This protein binds this small molecule.
Small molecule (SMILES): CC(=O)N[C@@H](Cc1cc(F)cc(F)c1)[C@H](O)CNC1(c2cccc(-n3cccn3)c2)CCCCC1

Sequence of chain 2.A:
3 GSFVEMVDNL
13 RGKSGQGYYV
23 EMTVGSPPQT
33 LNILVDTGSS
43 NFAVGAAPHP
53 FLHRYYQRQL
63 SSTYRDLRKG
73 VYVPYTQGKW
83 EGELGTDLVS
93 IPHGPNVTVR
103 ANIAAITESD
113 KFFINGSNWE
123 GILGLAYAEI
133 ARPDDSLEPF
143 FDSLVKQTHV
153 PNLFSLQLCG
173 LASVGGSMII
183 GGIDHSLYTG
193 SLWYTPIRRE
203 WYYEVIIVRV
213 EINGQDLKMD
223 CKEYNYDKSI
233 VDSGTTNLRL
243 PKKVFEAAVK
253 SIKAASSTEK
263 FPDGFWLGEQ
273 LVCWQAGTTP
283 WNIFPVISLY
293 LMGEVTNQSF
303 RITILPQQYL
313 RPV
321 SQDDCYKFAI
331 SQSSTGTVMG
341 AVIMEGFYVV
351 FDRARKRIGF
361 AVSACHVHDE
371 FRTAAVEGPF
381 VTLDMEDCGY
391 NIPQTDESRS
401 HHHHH

Binding-site contacts:
Ligand atom O25 contacts residue TYR77 of chain 2.A at 3.2 Å.
Ligand atom F33 contacts residue TRP121 of chain 2.A at 3.3 Å.
Ligand atom C22 contacts residue ILE132 of chain 2.A at 3.7 Å (hydrophobic).
Ligand atom C26 contacts residue ASP38 of chain 2.A at 3.3 Å.
Ligand atom C2 contacts residue THR78 of chain 2.A at 3.5 Å.
Ligand atom C18 contacts residue TYR77 of chain 2.A at 3.7 Å (hydrophobic).
Ligand atom C13 contacts residue THR78 of chain 2.A at 3.7 Å.
Ligand atom F34 contacts residue PHE114 of chain 2.A at 3.2 Å.
Ligand atom C9 contacts residue ILE232 of chain 2.A at 3.7 Å (hydrophobic).
Ligand atom C17 contacts residue PRO76 of chain 2.A at 3.3 Å (hydrophobic).
Ligand atom C8 contacts residue ASP234 of chain 2.A at 3.5 Å.
Ligand atom O35 contacts residue SER41 of chain 2.A at 3.7 Å.
Ligand atom C24 contacts residue PRO76 of chain 2.A at 3.3 Å (hydrophobic).
Ligand atom C9 contacts residue TYR204 of chain 2.A at 3.5 Å (hydrophobic).
Ligand atom C32 contacts residue TYR77 of chain 2.A at 3.5 Å (hydrophobic).
Ligand atom C15 contacts residue GLY40 of chain 2.A at 3.4 Å.
Ligand atom C10 contacts residue TYR204 of chain 2.A at 3.7 Å (hydrophobic).
Ligand atom C9 contacts residue ASP234 of chain 2.A at 3.7 Å.
Ligand atom O35 contacts residue ASP38 of chain 2.A at 2.4 Å (salt-bridge).
Ligand atom F34 contacts residue GLY80 of chain 2.A at 3.6 Å.
Ligand atom N3 contacts residue GLY236 of chain 2.A at 3.1 Å (h-bond).
Ligand atom C15 contacts residue TYR204 of chain 2.A at 3.6 Å (hydrophobic).
Ligand atom C16 contacts residue TYR204 of chain 2.A at 3.7 Å (hydrophobic).
Ligand atom C6 contacts residue ASP234 of chain 2.A at 3.4 Å.
Ligand atom N7 contacts residue GLY40 of chain 2.A at 3.3 Å (h-bond).
Ligand atom N7 contacts residue ASP234 of chain 2.A at 2.8 Å (salt-bridge).
Ligand atom C5 contacts residue ASP38 of chain 2.A at 3.3 Å.
Ligand atom O25 contacts residue THR78 of chain 2.A at 2.9 Å (h-bond).
Ligand atom N20 contacts residue TYR204 of chain 2.A at 3.7 Å.
Ligand atom C28 contacts residue GLY236 of chain 2.A at 3.7 Å.
Ligand atom F33 contacts residue ILE116 of chain 2.A at 3.4 Å.
Ligand atom C19 contacts residue THR78 of chain 2.A at 3.6 Å.
Ligand atom O35 contacts residue TYR77 of chain 2.A at 3.5 Å.
Ligand atom C13 contacts residue ASP234 of chain 2.A at 3.5 Å.
Ligand atom N21 contacts residue TYR204 of chain 2.A at 2.9 Å (h-bond).
Ligand atom C12 contacts residue THR335 of chain 2.A at 3.7 Å.
Ligand atom C28 contacts residue LEU36 of chain 2.A at 3.6 Å (hydrophobic).
Ligand atom O35 contacts residue GLY40 of chain 2.A at 3.4 Å (h-bond).
Ligand atom C11 contacts residue THR335 of chain 2.A at 3.6 Å.
Ligand atom C9 contacts residue GLY40 of chain 2.A at 3.5 Å.